Binding-site contacts:
Ligand atom C5 contacts residue ASN11 of chain 3.A at 3.7 Å.
Ligand atom C8 contacts residue ASN11 of chain 3.A at 3.0 Å.
Ligand atom O7 contacts residue ASN11 of chain 3.A at 4.4 Å.
Ligand atom C4 contacts residue ASN11 of chain 3.A at 4.2 Å.
Ligand atom C7 contacts residue ASN11 of chain 3.A at 3.3 Å.
Ligand atom O5 contacts residue ASN11 of chain 3.A at 2.4 Å (h-bond).
Ligand atom N2 contacts residue ASN11 of chain 3.A at 2.9 Å (h-bond).
Ligand atom C2 contacts residue ASN11 of chain 3.A at 2.4 Å.
Ligand atom C1 contacts residue ASN11 of chain 3.A at 1.4 Å.
Ligand atom C3 contacts residue ASN11 of chain 3.A at 3.8 Å.

Sequence of chain 3.A:
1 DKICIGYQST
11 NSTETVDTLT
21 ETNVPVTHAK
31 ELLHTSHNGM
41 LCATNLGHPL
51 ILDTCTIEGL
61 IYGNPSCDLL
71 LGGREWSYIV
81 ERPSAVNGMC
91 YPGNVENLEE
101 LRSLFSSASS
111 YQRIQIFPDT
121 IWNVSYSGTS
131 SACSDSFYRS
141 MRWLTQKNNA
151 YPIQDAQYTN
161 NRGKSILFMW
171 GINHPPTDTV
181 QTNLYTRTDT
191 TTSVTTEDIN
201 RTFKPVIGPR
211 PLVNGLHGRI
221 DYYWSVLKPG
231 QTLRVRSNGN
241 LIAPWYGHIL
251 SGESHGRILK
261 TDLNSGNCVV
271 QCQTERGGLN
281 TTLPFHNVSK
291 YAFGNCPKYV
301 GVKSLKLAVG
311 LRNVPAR

The protein below binds the small molecule below.
Small molecule (SMILES): CC(=O)N[C@@H]1[C@@H](O)[C@H](O)[C@@H](CO)O[C@H]1O